Sequence of chain 1.A:
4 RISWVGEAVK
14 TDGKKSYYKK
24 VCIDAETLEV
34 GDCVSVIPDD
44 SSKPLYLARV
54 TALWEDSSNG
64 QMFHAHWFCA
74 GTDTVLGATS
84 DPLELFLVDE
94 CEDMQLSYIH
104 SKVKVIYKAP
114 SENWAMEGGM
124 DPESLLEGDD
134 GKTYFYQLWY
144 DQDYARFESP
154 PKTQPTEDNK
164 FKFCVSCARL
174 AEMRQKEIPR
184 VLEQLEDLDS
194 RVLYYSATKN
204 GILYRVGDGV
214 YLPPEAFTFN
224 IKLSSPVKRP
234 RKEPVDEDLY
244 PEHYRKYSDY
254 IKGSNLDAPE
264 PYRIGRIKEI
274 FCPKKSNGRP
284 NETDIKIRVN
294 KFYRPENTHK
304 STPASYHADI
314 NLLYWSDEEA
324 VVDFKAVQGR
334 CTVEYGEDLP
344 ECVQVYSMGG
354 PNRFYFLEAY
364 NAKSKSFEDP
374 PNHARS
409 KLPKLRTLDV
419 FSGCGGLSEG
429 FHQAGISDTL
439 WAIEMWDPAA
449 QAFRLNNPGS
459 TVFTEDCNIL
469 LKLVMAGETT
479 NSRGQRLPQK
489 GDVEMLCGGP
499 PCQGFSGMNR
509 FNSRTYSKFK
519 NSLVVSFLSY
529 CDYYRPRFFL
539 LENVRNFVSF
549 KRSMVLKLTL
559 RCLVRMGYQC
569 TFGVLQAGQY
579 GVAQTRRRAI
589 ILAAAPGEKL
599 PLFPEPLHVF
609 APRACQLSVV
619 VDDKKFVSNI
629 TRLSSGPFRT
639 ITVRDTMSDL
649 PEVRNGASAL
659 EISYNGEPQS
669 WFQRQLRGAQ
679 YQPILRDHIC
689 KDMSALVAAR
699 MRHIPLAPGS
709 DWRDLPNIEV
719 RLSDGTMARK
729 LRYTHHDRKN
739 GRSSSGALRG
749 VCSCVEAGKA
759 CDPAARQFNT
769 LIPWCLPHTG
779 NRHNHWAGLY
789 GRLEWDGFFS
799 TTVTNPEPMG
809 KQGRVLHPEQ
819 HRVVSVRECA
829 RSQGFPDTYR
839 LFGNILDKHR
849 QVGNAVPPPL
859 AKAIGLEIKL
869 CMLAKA

Binding-site contacts:
Ligand atom C02 contacts residue LYS809 of chain 1.A at 4.0 Å.
Ligand atom N28 contacts residue PHE503 of chain 1.A at 3.5 Å (h-bond).
Ligand atom C26 contacts residue SER504 of chain 1.A at 3.5 Å.
Ligand atom N28 contacts residue GLY502 of chain 1.A at 3.2 Å (h-bond).
Ligand atom C01 contacts residue LYS809 of chain 1.A at 3.6 Å.
Ligand atom N28 contacts residue GLN501 of chain 1.A at 4.2 Å.
Ligand atom N28 contacts residue CYS500 of chain 1.A at 4.0 Å.
Ligand atom C26 contacts residue GLY502 of chain 1.A at 4.1 Å.
Ligand atom N28 contacts residue SER504 of chain 1.A at 2.7 Å (h-bond).
Ligand atom C27 contacts residue CYS500 of chain 1.A at 4.5 Å (hydrophobic).
Ligand atom C02 contacts residue TRP784 of chain 1.A at 4.4 Å (hydrophobic).
Ligand atom C27 contacts residue GLY502 of chain 1.A at 2.9 Å.
Ligand atom N06 contacts residue HIS781 of chain 1.A at 3.5 Å.
Ligand atom C27 contacts residue SER504 of chain 1.A at 3.6 Å.
Ligand atom N34 contacts residue LYS809 of chain 1.A at 3.5 Å.
Ligand atom O29 contacts residue SER504 of chain 1.A at 3.2 Å (h-bond).
Ligand atom C05 contacts residue HIS781 of chain 1.A at 4.2 Å.
Ligand atom C27 contacts residue PHE503 of chain 1.A at 4.3 Å (hydrophobic).
Ligand atom C33 contacts residue LYS809 of chain 1.A at 4.1 Å.
Ligand atom N25 contacts residue SER504 of chain 1.A at 4.3 Å.
Ligand atom C27 contacts residue GLN501 of chain 1.A at 3.9 Å.
Ligand atom N28 contacts residue GLY505 of chain 1.A at 4.3 Å.
Ligand atom C01 contacts residue HIS781 of chain 1.A at 4.3 Å.
Ligand atom O29 contacts residue GLY502 of chain 1.A at 4.4 Å.
Ligand atom C24 contacts residue GLN501 of chain 1.A at 3.9 Å.
Ligand atom N25 contacts residue GLN501 of chain 1.A at 3.6 Å (h-bond).
Ligand atom N28 contacts residue EDO1 of chain 1.R at 3.7 Å.
Ligand atom N06 contacts residue TRP784 of chain 1.A at 3.9 Å.
Ligand atom C26 contacts residue GLN501 of chain 1.A at 3.5 Å.
Ligand atom O29 contacts residue CYS500 of chain 1.A at 4.4 Å.
Ligand atom C01 contacts residue TRP784 of chain 1.A at 3.9 Å (hydrophobic).
Ligand atom O29 contacts residue GLN501 of chain 1.A at 3.1 Å (h-bond).

This protein binds this small molecule.
Small molecule (SMILES): CCc1c(C#N)c(SCc2ccc(CNC(=O)CN)cc2)nc(N2CCCN(C)CC2)c1C#N